Sequence of chain 2.A:
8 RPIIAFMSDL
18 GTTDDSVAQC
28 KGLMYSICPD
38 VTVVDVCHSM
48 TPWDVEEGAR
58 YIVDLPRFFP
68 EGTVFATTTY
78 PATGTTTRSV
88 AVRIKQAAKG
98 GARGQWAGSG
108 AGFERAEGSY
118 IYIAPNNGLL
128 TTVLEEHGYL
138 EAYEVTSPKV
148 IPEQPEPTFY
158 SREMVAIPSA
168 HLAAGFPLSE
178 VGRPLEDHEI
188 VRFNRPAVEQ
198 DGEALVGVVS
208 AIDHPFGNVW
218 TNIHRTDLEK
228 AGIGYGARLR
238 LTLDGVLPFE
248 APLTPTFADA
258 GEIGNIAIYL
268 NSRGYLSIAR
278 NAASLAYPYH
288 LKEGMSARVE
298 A

Sequence of chain 2.C:
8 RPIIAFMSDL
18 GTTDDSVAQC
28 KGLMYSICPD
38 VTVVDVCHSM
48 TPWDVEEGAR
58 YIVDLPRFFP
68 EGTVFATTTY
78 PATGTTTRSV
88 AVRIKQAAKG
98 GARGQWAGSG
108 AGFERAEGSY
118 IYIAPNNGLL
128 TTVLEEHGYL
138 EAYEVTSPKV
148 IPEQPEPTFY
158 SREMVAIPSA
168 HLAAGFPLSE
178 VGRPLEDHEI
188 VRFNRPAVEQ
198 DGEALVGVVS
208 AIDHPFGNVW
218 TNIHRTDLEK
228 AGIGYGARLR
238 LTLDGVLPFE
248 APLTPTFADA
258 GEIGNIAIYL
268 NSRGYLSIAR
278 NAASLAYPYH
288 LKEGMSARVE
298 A

Binding-site contacts:
Ligand atom C3' contacts residue ASP16 of chain 2.C at 3.4 Å.
Ligand atom O4' contacts residue GOL1 of chain 2.G at 3.7 Å.
Ligand atom N6 contacts residue ASN215 of chain 2.A at 3.0 Å (h-bond).
Ligand atom O4' contacts residue THR80 of chain 2.C at 3.5 Å.
Ligand atom C5 contacts residue TRP50 of chain 2.C at 3.5 Å (hydrophobic).
Ligand atom N3 contacts residue TRP50 of chain 2.C at 3.3 Å (h-bond).
Ligand atom C2 contacts residue PRO78 of chain 2.C at 3.5 Å (hydrophobic).
Ligand atom C3' contacts residue SER158 of chain 2.C at 3.6 Å.
Ligand atom O3' contacts residue ASP16 of chain 2.C at 2.6 Å (salt-bridge).
Ligand atom C4' contacts residue SER158 of chain 2.C at 3.6 Å.
Ligand atom C4 contacts residue TRP50 of chain 2.C at 3.2 Å (hydrophobic).
Ligand atom C5 contacts residue PHE254 of chain 2.A at 3.5 Å (hydrophobic).
Ligand atom C4 contacts residue PHE254 of chain 2.A at 3.5 Å (hydrophobic).
Ligand atom N7 contacts residue PHE213 of chain 2.A at 3.6 Å.
Ligand atom N1 contacts residue ALA279 of chain 2.A at 2.7 Å (h-bond).
Ligand atom N6 contacts residue PHE254 of chain 2.A at 3.3 Å.
Ligand atom N1 contacts residue ARG277 of chain 2.A at 3.6 Å.
Ligand atom C2' contacts residue ASP16 of chain 2.C at 3.5 Å.
Ligand atom C6 contacts residue PHE254 of chain 2.A at 3.4 Å (hydrophobic).
Ligand atom C6 contacts residue TRP50 of chain 2.C at 3.5 Å (hydrophobic).
Ligand atom N3 contacts residue PRO78 of chain 2.C at 3.3 Å.
Ligand atom N7 contacts residue PHE254 of chain 2.A at 3.4 Å.
Ligand atom O4' contacts residue THR155 of chain 2.C at 3.2 Å (h-bond).
Ligand atom N7 contacts residue ASN215 of chain 2.A at 3.0 Å (h-bond).
Ligand atom O3' contacts residue SER158 of chain 2.C at 2.7 Å (h-bond).
Ligand atom O2' contacts residue ASP16 of chain 2.C at 2.5 Å (salt-bridge).
Ligand atom C8 contacts residue PHE213 of chain 2.A at 3.7 Å (hydrophobic).
Ligand atom O3' contacts residue TYR77 of chain 2.C at 3.4 Å (h-bond).
Ligand atom C2' contacts residue PHE213 of chain 2.A at 3.5 Å (hydrophobic).
Ligand atom C2 contacts residue ALA279 of chain 2.A at 3.3 Å (hydrophobic).
Ligand atom N3 contacts residue PHE254 of chain 2.A at 3.6 Å.
Ligand atom O2' contacts residue TRP50 of chain 2.C at 3.2 Å (h-bond).
Ligand atom N9 contacts residue PHE254 of chain 2.A at 3.7 Å.
Ligand atom N6 contacts residue ARG277 of chain 2.A at 2.8 Å (salt-bridge).
Ligand atom N1 contacts residue PHE254 of chain 2.A at 3.4 Å.
Ligand atom O2' contacts residue TYR77 of chain 2.C at 3.2 Å (h-bond).
Ligand atom C1' contacts residue TYR77 of chain 2.C at 3.5 Å (hydrophobic).
Ligand atom C6 contacts residue ARG277 of chain 2.A at 3.6 Å.
Ligand atom N9 contacts residue TRP50 of chain 2.C at 3.6 Å (h-bond).
Ligand atom C2 contacts residue PHE254 of chain 2.A at 3.7 Å (hydrophobic).

A protein and the small-molecule ligand that binds it are described below.
Small molecule (SMILES): Nc1ncnc2c1ncn2[C@@H]1OC[C@@H](O)[C@H]1O